Binding-site contacts:
Ligand atom C7 contacts residue ASN300 of chain 1.E at 3.3 Å.
Ligand atom C1 contacts residue TRP356 of chain 1.E at 3.8 Å (hydrophobic).
Ligand atom O5 contacts residue TRP356 of chain 1.E at 3.9 Å.
Ligand atom C6 contacts residue TRP356 of chain 1.E at 4.3 Å (hydrophobic).
Ligand atom O7 contacts residue ASN300 of chain 1.E at 3.3 Å (h-bond).
Ligand atom N2 contacts residue ASN300 of chain 1.E at 3.0 Å (h-bond).
Ligand atom C8 contacts residue ASN300 of chain 1.E at 3.9 Å.
Ligand atom C1 contacts residue ASN300 of chain 1.E at 1.5 Å.
Ligand atom C5 contacts residue ASN300 of chain 1.E at 3.8 Å.
Ligand atom C4 contacts residue ASN300 of chain 1.E at 4.4 Å.
Ligand atom C3 contacts residue ASN300 of chain 1.E at 3.9 Å.
Ligand atom C2 contacts residue ASN300 of chain 1.E at 2.5 Å.
Ligand atom C5 contacts residue TRP356 of chain 1.E at 4.0 Å (hydrophobic).
Ligand atom O5 contacts residue ASN300 of chain 1.E at 2.5 Å (h-bond).
Ligand atom C8 contacts residue LYS296 of chain 1.E at 3.8 Å.

This small molecule binds to this protein.
Small molecule (SMILES): CC(=O)N[C@@H]1[C@@H](O)[C@H](O)[C@@H](CO)O[C@H]1O

Sequence of chain 1.E:
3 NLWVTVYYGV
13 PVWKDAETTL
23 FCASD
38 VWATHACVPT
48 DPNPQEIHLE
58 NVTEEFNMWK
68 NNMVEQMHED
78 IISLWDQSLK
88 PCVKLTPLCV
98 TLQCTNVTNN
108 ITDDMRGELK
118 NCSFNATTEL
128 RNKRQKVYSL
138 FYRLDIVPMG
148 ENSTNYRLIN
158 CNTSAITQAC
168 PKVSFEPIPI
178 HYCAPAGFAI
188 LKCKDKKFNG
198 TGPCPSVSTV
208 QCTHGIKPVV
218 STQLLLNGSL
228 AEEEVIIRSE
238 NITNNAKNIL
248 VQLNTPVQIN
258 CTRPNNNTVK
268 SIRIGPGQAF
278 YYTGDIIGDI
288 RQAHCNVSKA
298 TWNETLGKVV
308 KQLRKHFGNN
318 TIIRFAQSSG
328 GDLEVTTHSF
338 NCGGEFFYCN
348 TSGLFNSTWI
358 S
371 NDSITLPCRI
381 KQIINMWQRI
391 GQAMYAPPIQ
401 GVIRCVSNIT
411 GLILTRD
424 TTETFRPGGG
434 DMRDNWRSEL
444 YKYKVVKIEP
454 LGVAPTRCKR